This small molecule binds to this protein.
Small molecule (SMILES): CC(=O)N[C@@H]1[C@@H](O)[C@H](O)[C@@H](CO)O[C@H]1O

Sequence of chain 2.B:
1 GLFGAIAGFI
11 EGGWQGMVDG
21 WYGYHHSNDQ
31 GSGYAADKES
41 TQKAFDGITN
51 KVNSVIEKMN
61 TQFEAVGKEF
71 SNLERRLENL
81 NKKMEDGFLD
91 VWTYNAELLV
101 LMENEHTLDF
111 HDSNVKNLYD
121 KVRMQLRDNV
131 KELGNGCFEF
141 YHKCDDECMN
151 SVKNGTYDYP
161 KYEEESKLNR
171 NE

Binding-site contacts:
Ligand atom C8 contacts residue THR156 of chain 2.B at 3.7 Å.
Ligand atom C1 contacts residue THR156 of chain 2.B at 3.9 Å.
Ligand atom C8 contacts residue ASN154 of chain 2.B at 4.5 Å.
Ligand atom C4 contacts residue ASN154 of chain 2.B at 4.2 Å.
Ligand atom C7 contacts residue ASN154 of chain 2.B at 3.2 Å.
Ligand atom O7 contacts residue ASN154 of chain 2.B at 3.0 Å (h-bond).
Ligand atom C2 contacts residue ASN154 of chain 2.B at 2.4 Å.
Ligand atom N2 contacts residue ASN154 of chain 2.B at 3.0 Å (h-bond).
Ligand atom C5 contacts residue ASN154 of chain 2.B at 3.7 Å.
Ligand atom C6 contacts residue GLU147 of chain 2.B at 3.7 Å.
Ligand atom C1 contacts residue ASN154 of chain 2.B at 1.5 Å.
Ligand atom O5 contacts residue ASN150 of chain 2.B at 3.7 Å.
Ligand atom C1 contacts residue ASN150 of chain 2.B at 4.3 Å.
Ligand atom C6 contacts residue ASN150 of chain 2.B at 3.8 Å.
Ligand atom C6 contacts residue SER151 of chain 2.B at 4.2 Å.
Ligand atom O5 contacts residue ASN154 of chain 2.B at 2.4 Å (h-bond).
Ligand atom O6 contacts residue GLU147 of chain 2.B at 3.1 Å (salt-bridge).
Ligand atom O6 contacts residue ASN150 of chain 2.B at 3.5 Å.
Ligand atom N2 contacts residue THR156 of chain 2.B at 4.3 Å.
Ligand atom O5 contacts residue SER151 of chain 2.B at 4.3 Å.
Ligand atom C3 contacts residue ASN154 of chain 2.B at 3.8 Å.
Ligand atom C7 contacts residue THR156 of chain 2.B at 4.2 Å.